This protein binds this small molecule.
Small molecule (SMILES): CC(=O)N[C@@H]1[C@@H](O)[C@H](O)[C@@H](CO)O[C@H]1O

Binding-site contacts:
Ligand atom C1 contacts residue ASN68 of chain 1.A at 1.5 Å.
Ligand atom N2 contacts residue ASN68 of chain 1.A at 2.9 Å (h-bond).
Ligand atom C2 contacts residue ASN68 of chain 1.A at 2.2 Å.
Ligand atom O5 contacts residue THR71 of chain 1.A at 3.9 Å.
Ligand atom C8 contacts residue SER12 of chain 1.B at 3.5 Å.
Ligand atom C3 contacts residue ASN68 of chain 1.A at 3.5 Å.
Ligand atom C7 contacts residue HIS121 of chain 1.A at 4.3 Å.
Ligand atom O3 contacts residue HIS121 of chain 1.A at 3.4 Å (h-bond).
Ligand atom O5 contacts residue ASN68 of chain 1.A at 2.5 Å (h-bond).
Ligand atom O7 contacts residue ASN68 of chain 1.A at 4.1 Å.
Ligand atom C8 contacts residue ARG123 of chain 1.A at 3.5 Å.
Ligand atom C5 contacts residue ASN68 of chain 1.A at 3.7 Å.
Ligand atom C1 contacts residue THR71 of chain 1.A at 4.4 Å.
Ligand atom C7 contacts residue ARG123 of chain 1.A at 4.1 Å.
Ligand atom C8 contacts residue SER36 of chain 1.A at 4.2 Å.
Ligand atom C7 contacts residue ASN68 of chain 1.A at 3.8 Å.
Ligand atom C7 contacts residue ASP10 of chain 1.B at 4.4 Å.
Ligand atom N2 contacts residue ARG123 of chain 1.A at 4.3 Å.
Ligand atom O3 contacts residue ARG120 of chain 1.A at 3.1 Å (salt-bridge).
Ligand atom N2 contacts residue SER12 of chain 1.B at 4.4 Å.
Ligand atom C3 contacts residue ARG120 of chain 1.A at 4.4 Å.
Ligand atom C2 contacts residue HIS121 of chain 1.A at 4.4 Å.
Ligand atom O7 contacts residue HIS121 of chain 1.A at 3.2 Å (h-bond).
Ligand atom C1 contacts residue THR70 of chain 1.A at 4.2 Å.
Ligand atom C8 contacts residue ASP10 of chain 1.B at 3.2 Å.
Ligand atom O3 contacts residue ASN68 of chain 1.A at 4.2 Å.
Ligand atom O6 contacts residue THR71 of chain 1.A at 4.3 Å.
Ligand atom C7 contacts residue SER12 of chain 1.B at 4.1 Å.
Ligand atom C4 contacts residue ASN68 of chain 1.A at 4.1 Å.

Sequence of chain 1.B:
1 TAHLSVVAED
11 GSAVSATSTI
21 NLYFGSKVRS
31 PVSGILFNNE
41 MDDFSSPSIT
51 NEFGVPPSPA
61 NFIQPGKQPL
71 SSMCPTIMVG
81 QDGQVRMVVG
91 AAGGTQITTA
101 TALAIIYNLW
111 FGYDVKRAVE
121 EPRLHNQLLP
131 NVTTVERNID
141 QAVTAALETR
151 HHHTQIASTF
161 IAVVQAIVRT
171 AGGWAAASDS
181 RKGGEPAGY

Sequence of chain 1.A:
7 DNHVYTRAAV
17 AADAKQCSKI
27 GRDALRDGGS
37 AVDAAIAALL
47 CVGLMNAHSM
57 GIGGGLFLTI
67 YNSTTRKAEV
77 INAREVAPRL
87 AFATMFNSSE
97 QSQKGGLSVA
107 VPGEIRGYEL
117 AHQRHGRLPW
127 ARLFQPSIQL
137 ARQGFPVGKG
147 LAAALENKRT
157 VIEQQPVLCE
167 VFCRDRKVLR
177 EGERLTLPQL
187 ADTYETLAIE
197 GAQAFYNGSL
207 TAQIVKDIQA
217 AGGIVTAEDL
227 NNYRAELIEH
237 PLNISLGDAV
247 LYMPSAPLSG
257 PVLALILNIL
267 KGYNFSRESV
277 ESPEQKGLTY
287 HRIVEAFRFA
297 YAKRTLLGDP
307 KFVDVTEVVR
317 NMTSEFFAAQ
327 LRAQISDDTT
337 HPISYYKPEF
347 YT